This small molecule binds to this protein.
Small molecule (SMILES): N[C@@H]1[C@@H](O)[C@H](O)[C@@H](CO)O[C@H]1O

Binding-site contacts:
Ligand atom O5 contacts residue GHP4 of chain 1.G at 2.2 Å (h-bond).
Ligand atom C4 contacts residue ASP97 of chain 1.C at 3.6 Å.
Ligand atom O6 contacts residue HIS16 of chain 1.C at 3.8 Å.
Ligand atom C5 contacts residue GHP4 of chain 1.G at 3.6 Å.
Ligand atom O3 contacts residue ARG75 of chain 1.C at 3.1 Å (salt-bridge).
Ligand atom O3 contacts residue HIS16 of chain 1.C at 3.6 Å.
Ligand atom O4 contacts residue TRP63 of chain 1.C at 3.5 Å.
Ligand atom C4 contacts residue GHP4 of chain 1.G at 4.2 Å.
Ligand atom C4 contacts residue ARG75 of chain 1.C at 3.8 Å.
Ligand atom C6 contacts residue SER98 of chain 1.C at 3.6 Å.
Ligand atom C1 contacts residue 3MY2 of chain 1.G at 3.7 Å.
Ligand atom C6 contacts residue ILE99 of chain 1.C at 3.9 Å (hydrophobic).
Ligand atom C5 contacts residue HIS161 of chain 1.C at 4.0 Å.
Ligand atom C2 contacts residue GHP4 of chain 1.G at 2.5 Å.
Ligand atom C3 contacts residue ARG75 of chain 1.C at 4.0 Å.
Ligand atom O6 contacts residue ASP97 of chain 1.C at 2.6 Å (salt-bridge).
Ligand atom N2 contacts residue T551 of chain 1.T at 1.3 Å.
Ligand atom O3 contacts residue T551 of chain 1.T at 3.8 Å.
Ligand atom O6 contacts residue ASP163 of chain 1.C at 3.8 Å.
Ligand atom C1 contacts residue OMY6 of chain 1.G at 3.1 Å.
Ligand atom O5 contacts residue 3MY2 of chain 1.G at 3.2 Å (h-bond).
Ligand atom C1 contacts residue GHP4 of chain 1.G at 1.5 Å.
Ligand atom C4 contacts residue HIS16 of chain 1.C at 4.2 Å.
Ligand atom O6 contacts residue HIS161 of chain 1.C at 3.0 Å.
Ligand atom C3 contacts residue GHP4 of chain 1.G at 3.9 Å.
Ligand atom O4 contacts residue ASP97 of chain 1.C at 2.6 Å (salt-bridge).
Ligand atom C6 contacts residue ASP97 of chain 1.C at 3.5 Å.
Ligand atom C2 contacts residue T551 of chain 1.T at 2.5 Å.
Ligand atom O3 contacts residue ASP18 of chain 1.C at 4.2 Å.
Ligand atom C1 contacts residue HIS161 of chain 1.C at 4.0 Å.
Ligand atom C1 contacts residue T551 of chain 1.T at 3.3 Å.
Ligand atom N2 contacts residue OMY6 of chain 1.G at 3.4 Å (h-bond).
Ligand atom C3 contacts residue T551 of chain 1.T at 3.7 Å.
Ligand atom O5 contacts residue HIS161 of chain 1.C at 3.1 Å.
Ligand atom O6 contacts residue SER98 of chain 1.C at 2.8 Å (h-bond).
Ligand atom N2 contacts residue GHP4 of chain 1.G at 2.9 Å (h-bond).
Ligand atom C6 contacts residue HIS161 of chain 1.C at 3.9 Å.
Ligand atom O4 contacts residue ARG75 of chain 1.C at 2.7 Å (salt-bridge).
Ligand atom C2 contacts residue OMY6 of chain 1.G at 3.9 Å.
Ligand atom C5 contacts residue ASP97 of chain 1.C at 4.0 Å.

Sequence of chain 1.C:
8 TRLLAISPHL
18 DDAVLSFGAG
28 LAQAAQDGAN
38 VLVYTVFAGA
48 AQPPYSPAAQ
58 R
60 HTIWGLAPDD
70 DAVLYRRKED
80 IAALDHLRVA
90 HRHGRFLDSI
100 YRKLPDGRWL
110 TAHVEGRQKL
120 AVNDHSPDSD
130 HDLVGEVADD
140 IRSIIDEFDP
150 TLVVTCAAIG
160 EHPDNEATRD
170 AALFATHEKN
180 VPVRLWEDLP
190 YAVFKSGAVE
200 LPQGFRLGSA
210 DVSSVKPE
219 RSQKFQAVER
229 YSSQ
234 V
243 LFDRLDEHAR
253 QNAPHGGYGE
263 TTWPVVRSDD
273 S